Binding-site contacts:
Ligand atom O7 contacts residue ASN316 of chain 1.A at 3.2 Å (h-bond).
Ligand atom C8 contacts residue ASN316 of chain 1.A at 4.4 Å.
Ligand atom N2 contacts residue ASN316 of chain 1.A at 2.9 Å (h-bond).
Ligand atom C4 contacts residue ASN316 of chain 1.A at 4.4 Å.
Ligand atom C1 contacts residue ASN316 of chain 1.A at 1.5 Å.
Ligand atom C3 contacts residue ASN316 of chain 1.A at 3.9 Å.
Ligand atom O5 contacts residue ASN316 of chain 1.A at 2.5 Å (h-bond).
Ligand atom C7 contacts residue ASN316 of chain 1.A at 3.2 Å.
Ligand atom C5 contacts residue ASN316 of chain 1.A at 3.8 Å.
Ligand atom C2 contacts residue ASN316 of chain 1.A at 2.5 Å.

This small molecule binds to this protein.
Small molecule (SMILES): CC(=O)N[C@@H]1[C@@H](O)[C@H](O)[C@@H](CO)O[C@H]1O

Sequence of chain 1.A:
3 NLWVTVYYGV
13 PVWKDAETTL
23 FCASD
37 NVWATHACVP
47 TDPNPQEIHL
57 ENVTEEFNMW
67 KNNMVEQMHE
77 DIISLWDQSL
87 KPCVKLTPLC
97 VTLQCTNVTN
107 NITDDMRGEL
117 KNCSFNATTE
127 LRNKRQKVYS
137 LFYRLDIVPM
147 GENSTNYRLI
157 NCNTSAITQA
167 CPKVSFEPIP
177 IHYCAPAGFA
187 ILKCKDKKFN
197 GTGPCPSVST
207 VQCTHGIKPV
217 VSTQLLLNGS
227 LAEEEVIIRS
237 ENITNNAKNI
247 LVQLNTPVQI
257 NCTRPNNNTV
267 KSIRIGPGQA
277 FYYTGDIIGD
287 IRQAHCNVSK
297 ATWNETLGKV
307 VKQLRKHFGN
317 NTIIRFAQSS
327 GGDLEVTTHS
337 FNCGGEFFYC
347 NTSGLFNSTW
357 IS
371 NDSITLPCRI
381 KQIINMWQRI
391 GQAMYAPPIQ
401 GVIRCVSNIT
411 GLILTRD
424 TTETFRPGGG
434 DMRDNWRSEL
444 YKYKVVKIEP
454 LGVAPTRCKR